Sequence of chain 1.B:
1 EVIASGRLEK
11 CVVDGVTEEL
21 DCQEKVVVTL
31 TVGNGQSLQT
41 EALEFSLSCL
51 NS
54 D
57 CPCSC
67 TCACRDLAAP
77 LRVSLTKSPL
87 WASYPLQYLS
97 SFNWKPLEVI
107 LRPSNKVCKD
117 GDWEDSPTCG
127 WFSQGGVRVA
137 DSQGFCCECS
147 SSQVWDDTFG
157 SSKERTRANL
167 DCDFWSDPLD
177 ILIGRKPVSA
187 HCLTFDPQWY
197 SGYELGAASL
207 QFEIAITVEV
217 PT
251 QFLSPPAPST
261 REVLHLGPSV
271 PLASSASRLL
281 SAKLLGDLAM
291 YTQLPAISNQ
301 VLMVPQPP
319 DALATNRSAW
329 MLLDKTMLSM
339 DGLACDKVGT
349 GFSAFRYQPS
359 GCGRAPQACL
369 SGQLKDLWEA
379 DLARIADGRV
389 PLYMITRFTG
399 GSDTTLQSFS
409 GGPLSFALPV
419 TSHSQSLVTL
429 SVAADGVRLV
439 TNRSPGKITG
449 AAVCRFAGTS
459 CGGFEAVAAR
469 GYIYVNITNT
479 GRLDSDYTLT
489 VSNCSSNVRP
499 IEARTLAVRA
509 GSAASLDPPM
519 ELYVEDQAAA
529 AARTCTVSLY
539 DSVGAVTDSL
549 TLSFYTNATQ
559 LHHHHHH

A protein and the small-molecule ligand that binds it are described below.
Small molecule (SMILES): CC(=O)N[C@H]1[C@H](O[C@H]2[C@H](O)[C@@H](NC(C)=O)CO[C@@H]2CO)O[C@H](CO)[C@@H](O[C@@H]2O[C@H](CO[C@H]3O[C@H](CO)[C@@H](O)[C@H](O)[C@@H]3O)[C@@H](O)[C@H](O)[C@@H]2O)[C@@H]1O

Binding-site contacts:
Ligand atom C8 contacts residue ALA450 of chain 1.B at 4.0 Å (hydrophobic).
Ligand atom C8 contacts residue GLY448 of chain 1.B at 3.7 Å.
Ligand atom N2 contacts residue ASN474 of chain 1.B at 2.9 Å (h-bond).
Ligand atom C7 contacts residue ALA449 of chain 1.B at 4.4 Å (hydrophobic).
Ligand atom O5 contacts residue ASN474 of chain 1.B at 2.4 Å (h-bond).
Ligand atom C7 contacts residue GLY448 of chain 1.B at 4.1 Å.
Ligand atom O7 contacts residue ASN474 of chain 1.B at 3.1 Å (h-bond).
Ligand atom C7 contacts residue ASN474 of chain 1.B at 3.2 Å.
Ligand atom C8 contacts residue TYR472 of chain 1.B at 3.9 Å (hydrophobic).
Ligand atom C1 contacts residue ASN474 of chain 1.B at 1.4 Å.
Ligand atom O7 contacts residue THR447 of chain 1.B at 4.0 Å.
Ligand atom C3 contacts residue ASN474 of chain 1.B at 3.8 Å.
Ligand atom C2 contacts residue ASN474 of chain 1.B at 2.5 Å.
Ligand atom C8 contacts residue ALA449 of chain 1.B at 3.6 Å (hydrophobic).
Ligand atom C8 contacts residue ASN474 of chain 1.B at 4.4 Å.
Ligand atom O7 contacts residue ALA449 of chain 1.B at 4.3 Å.
Ligand atom O7 contacts residue GLY448 of chain 1.B at 3.4 Å.
Ligand atom C5 contacts residue ASN474 of chain 1.B at 3.6 Å.
Ligand atom C4 contacts residue ASN474 of chain 1.B at 4.2 Å.